Sequence of chain 1.B:
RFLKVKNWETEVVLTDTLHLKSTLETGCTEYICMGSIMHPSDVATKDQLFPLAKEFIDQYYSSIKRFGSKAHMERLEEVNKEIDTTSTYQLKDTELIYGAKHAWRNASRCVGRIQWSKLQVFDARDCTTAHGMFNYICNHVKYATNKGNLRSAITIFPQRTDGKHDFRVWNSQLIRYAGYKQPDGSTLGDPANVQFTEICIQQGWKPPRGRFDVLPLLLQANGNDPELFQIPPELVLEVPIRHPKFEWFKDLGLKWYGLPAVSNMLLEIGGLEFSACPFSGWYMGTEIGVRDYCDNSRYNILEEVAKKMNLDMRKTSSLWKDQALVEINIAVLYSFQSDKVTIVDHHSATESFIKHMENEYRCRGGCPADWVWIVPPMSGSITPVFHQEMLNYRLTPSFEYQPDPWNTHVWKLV

A protein and the small-molecule ligand that binds it are described below.
Small molecule (SMILES): Cc1cc(N)nc(CCCN2CC(F)(F)C2)c1

Binding-site contacts:
Ligand atom F15 contacts residue HEM1 of chain 1.K at 3.2 Å.
Ligand atom C09 contacts residue VAL271 of chain 1.B at 3.8 Å (hydrophobic).
Ligand atom C08 contacts residue HEM1 of chain 1.K at 3.7 Å.
Ligand atom C04 contacts residue HEM1 of chain 1.K at 3.8 Å.
Ligand atom F16 contacts residue TRP382 of chain 1.B at 3.0 Å.
Ligand atom C07 contacts residue SER289 of chain 1.B at 3.9 Å.
Ligand atom C03 contacts residue TRP291 of chain 1.B at 3.9 Å (hydrophobic).
Ligand atom C10 contacts residue GLN182 of chain 1.B at 4.0 Å.
Ligand atom C02 contacts residue HEM1 of chain 1.K at 3.6 Å.
Ligand atom C07 contacts residue GLY290 of chain 1.B at 3.7 Å.
Ligand atom C14 contacts residue VAL271 of chain 1.B at 4.0 Å (hydrophobic).
Ligand atom C07 contacts residue HEM1 of chain 1.K at 3.3 Å.
Ligand atom C05 contacts residue VAL271 of chain 1.B at 3.7 Å (hydrophobic).
Ligand atom C07 contacts residue PHE288 of chain 1.B at 3.6 Å (hydrophobic).
Ligand atom N01 contacts residue HEM1 of chain 1.K at 3.9 Å.
Ligand atom N02 contacts residue TYR292 of chain 1.B at 3.6 Å.
Ligand atom N02 contacts residue MET293 of chain 1.B at 4.0 Å.
Ligand atom C03 contacts residue PRO269 of chain 1.B at 3.8 Å (hydrophobic).
Ligand atom C06 contacts residue GLU296 of chain 1.B at 3.5 Å.
Ligand atom C02 contacts residue GLU296 of chain 1.B at 3.5 Å.
Ligand atom N02 contacts residue PRO269 of chain 1.B at 3.7 Å.
Ligand atom C13 contacts residue HEM1 of chain 1.K at 2.9 Å.
Ligand atom N01 contacts residue GLU296 of chain 1.B at 2.6 Å (salt-bridge).
Ligand atom N11 contacts residue HEM1 of chain 1.K at 3.5 Å (h-bond).
Ligand atom C10 contacts residue VAL271 of chain 1.B at 3.8 Å (hydrophobic).
Ligand atom C03 contacts residue GLY290 of chain 1.B at 4.2 Å.
Ligand atom C14 contacts residue HEM1 of chain 1.K at 3.2 Å.
Ligand atom C03 contacts residue HEM1 of chain 1.K at 3.4 Å.
Ligand atom C08 contacts residue GLU296 of chain 1.B at 3.4 Å.
Ligand atom N02 contacts residue TRP291 of chain 1.B at 2.6 Å (h-bond).
Ligand atom C06 contacts residue HEM1 of chain 1.K at 4.1 Å.
Ligand atom C09 contacts residue GLU296 of chain 1.B at 3.8 Å.
Ligand atom C07 contacts residue PRO269 of chain 1.B at 4.2 Å (hydrophobic).
Ligand atom N02 contacts residue GLU296 of chain 1.B at 2.7 Å (salt-bridge).
Ligand atom F16 contacts residue HEM1 of chain 1.K at 2.3 Å.
Ligand atom C08 contacts residue VAL271 of chain 1.B at 4.0 Å (hydrophobic).
Ligand atom C02 contacts residue PRO269 of chain 1.B at 3.8 Å (hydrophobic).
Ligand atom C02 contacts residue TRP291 of chain 1.B at 3.7 Å (hydrophobic).
Ligand atom N02 contacts residue HEM1 of chain 1.K at 3.5 Å.
Ligand atom C12 contacts residue HEM1 of chain 1.K at 2.9 Å.